Binding-site contacts:
Ligand atom CBB contacts residue GLU40 of chain 1.C at 3.7 Å.
Ligand atom CAC contacts residue PHE126 of chain 1.C at 4.0 Å (hydrophobic).
Ligand atom CAN contacts residue VAL42 of chain 1.C at 4.0 Å (hydrophobic).
Ligand atom NAS contacts residue VAL42 of chain 1.C at 3.5 Å.
Ligand atom NAI contacts residue ARG206 of chain 1.C at 3.6 Å.
Ligand atom OAR contacts residue TYR76 of chain 1.C at 3.4 Å (h-bond).
Ligand atom CBA contacts residue GLU40 of chain 1.C at 3.9 Å.
Ligand atom CAY contacts residue GLU40 of chain 1.C at 3.3 Å.
Ligand atom FAB contacts residue PHE126 of chain 1.C at 3.0 Å.
Ligand atom OAM contacts residue ARG206 of chain 1.C at 2.7 Å (salt-bridge).
Ligand atom SAV contacts residue LEU62 of chain 1.B at 3.5 Å (h-bond).
Ligand atom FAD contacts residue PHE126 of chain 1.C at 4.0 Å.
Ligand atom CAN contacts residue TYR76 of chain 1.C at 3.3 Å (hydrophobic).
Ligand atom OAM contacts residue TYR76 of chain 1.C at 3.3 Å (h-bond).
Ligand atom CAX contacts residue ALA66 of chain 1.B at 3.5 Å (hydrophobic).
Ligand atom CAJ contacts residue ARG206 of chain 1.C at 3.5 Å.
Ligand atom OAM contacts residue PHE96 of chain 1.B at 3.9 Å.
Ligand atom CBB contacts residue ALA66 of chain 1.B at 3.3 Å (hydrophobic).
Ligand atom SAL contacts residue ARG206 of chain 1.C at 2.9 Å (salt-bridge).
Ligand atom CAP contacts residue TYR74 of chain 1.C at 3.5 Å (hydrophobic).
Ligand atom CAW contacts residue ALA66 of chain 1.B at 3.6 Å (hydrophobic).
Ligand atom OAK contacts residue ARG206 of chain 1.C at 2.3 Å (salt-bridge).
Ligand atom SAV contacts residue ALA66 of chain 1.B at 4.0 Å.
Ligand atom CLB contacts residue LEU37 of chain 1.C at 4.0 Å.
Ligand atom OAR contacts residue LEU62 of chain 1.B at 4.0 Å.
Ligand atom CAW contacts residue GLU40 of chain 1.C at 3.2 Å.
Ligand atom CAY contacts residue ALA66 of chain 1.B at 3.2 Å (hydrophobic).
Ligand atom CAX contacts residue GLU40 of chain 1.C at 3.1 Å.
Ligand atom CAN contacts residue TYR74 of chain 1.C at 3.5 Å (hydrophobic).
Ligand atom CAO contacts residue TYR76 of chain 1.C at 4.1 Å (hydrophobic).
Ligand atom CLB contacts residue PHE63 of chain 1.B at 3.3 Å.
Ligand atom CAZ contacts residue GLU40 of chain 1.C at 3.4 Å.
Ligand atom CAZ contacts residue ALA66 of chain 1.B at 3.1 Å (hydrophobic).
Ligand atom CAQ contacts residue VAL42 of chain 1.C at 3.6 Å (hydrophobic).
Ligand atom OAR contacts residue VAL42 of chain 1.C at 3.8 Å.
Ligand atom CAT contacts residue VAL42 of chain 1.C at 3.7 Å (hydrophobic).
Ligand atom CAT contacts residue GLU40 of chain 1.C at 3.5 Å.
Ligand atom CBA contacts residue ALA66 of chain 1.B at 3.5 Å (hydrophobic).
Ligand atom FAD contacts residue TYR74 of chain 1.C at 3.9 Å.
Ligand atom CAG contacts residue TYR74 of chain 1.C at 3.9 Å (hydrophobic).

Sequence of chain 1.B:
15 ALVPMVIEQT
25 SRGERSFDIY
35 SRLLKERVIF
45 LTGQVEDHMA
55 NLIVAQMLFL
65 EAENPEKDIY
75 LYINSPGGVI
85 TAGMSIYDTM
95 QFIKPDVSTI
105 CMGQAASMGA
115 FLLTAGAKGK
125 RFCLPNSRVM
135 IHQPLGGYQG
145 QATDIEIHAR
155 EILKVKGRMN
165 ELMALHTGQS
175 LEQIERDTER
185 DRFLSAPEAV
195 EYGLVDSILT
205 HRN

Sequence of chain 1.C:
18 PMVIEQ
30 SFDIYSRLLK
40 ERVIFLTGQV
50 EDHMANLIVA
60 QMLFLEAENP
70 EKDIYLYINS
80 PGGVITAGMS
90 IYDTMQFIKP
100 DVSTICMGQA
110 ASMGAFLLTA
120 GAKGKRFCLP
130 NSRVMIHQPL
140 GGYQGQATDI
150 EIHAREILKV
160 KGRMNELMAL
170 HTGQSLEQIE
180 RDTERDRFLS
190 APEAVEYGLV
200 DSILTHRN

A small-molecule ligand and the protein it binds are described below.
Small molecule (SMILES): CC(C)(C(=O)NCCSc1ccccc1Cl)S(=O)(=O)c1ccc(C(F)(F)F)cn1